Binding-site contacts:
Ligand atom O4' contacts residue ILE34 of chain 1.A at 3.8 Å.
Ligand atom C5 contacts residue TYR100 of chain 1.A at 3.8 Å (hydrophobic).
Ligand atom O1B contacts residue SER40 of chain 1.A at 3.5 Å (h-bond).
Ligand atom O1A contacts residue ASP219 of chain 1.A at 3.3 Å.
Ligand atom C5 contacts residue ILE50 of chain 1.A at 3.4 Å (hydrophobic).
Ligand atom C8 contacts residue TYR100 of chain 1.A at 3.2 Å (hydrophobic).
Ligand atom C6 contacts residue ILE50 of chain 1.A at 3.6 Å (hydrophobic).
Ligand atom N1 contacts residue ILE103 of chain 1.A at 3.0 Å (h-bond).
Ligand atom O2A contacts residue HIS205 of chain 1.A at 3.3 Å (h-bond).
Ligand atom PA contacts residue ASP219 of chain 1.A at 3.6 Å.
Ligand atom O2A contacts residue MG1 of chain 1.F at 2.3 Å.
Ligand atom C6 contacts residue ILE103 of chain 1.A at 3.7 Å (hydrophobic).
Ligand atom PB contacts residue ASP219 of chain 1.A at 3.8 Å.
Ligand atom C3' contacts residue ILE218 of chain 1.A at 3.6 Å (hydrophobic).
Ligand atom O3A contacts residue ASP219 of chain 1.A at 3.8 Å.
Ligand atom C4 contacts residue ILE50 of chain 1.A at 3.5 Å (hydrophobic).
Ligand atom N7 contacts residue ILE50 of chain 1.A at 3.5 Å.
Ligand atom O3A contacts residue MG1 of chain 1.F at 3.6 Å.
Ligand atom C2' contacts residue PHE107 of chain 1.A at 3.7 Å (hydrophobic).
Ligand atom C2 contacts residue ILE103 of chain 1.A at 3.6 Å (hydrophobic).
Ligand atom O3G contacts residue MG1 of chain 1.G at 1.9 Å.
Ligand atom O2A contacts residue ASP219 of chain 1.A at 2.9 Å (salt-bridge).
Ligand atom O1A contacts residue LYS52 of chain 1.A at 2.9 Å (salt-bridge).
Ligand atom O6 contacts residue ILE103 of chain 1.A at 3.0 Å (h-bond).
Ligand atom N3B contacts residue SER40 of chain 1.A at 3.2 Å (h-bond).
Ligand atom O2B contacts residue MG1 of chain 1.F at 2.0 Å.
Ligand atom O3G contacts residue LYS52 of chain 1.A at 3.0 Å (salt-bridge).
Ligand atom PG contacts residue MG1 of chain 1.G at 3.1 Å.
Ligand atom N2 contacts residue ILE103 of chain 1.A at 3.3 Å (h-bond).
Ligand atom N7 contacts residue TYR100 of chain 1.A at 2.5 Å (h-bond).
Ligand atom PA contacts residue MG1 of chain 1.F at 3.5 Å.
Ligand atom PB contacts residue MG1 of chain 1.F at 3.3 Å.
Ligand atom N1 contacts residue GLU102 of chain 1.A at 3.5 Å.
Ligand atom O3A contacts residue LYS52 of chain 1.A at 3.4 Å (salt-bridge).
Ligand atom O1G contacts residue TYR63 of chain 1.A at 2.9 Å (h-bond).
Ligand atom O6 contacts residue TYR100 of chain 1.A at 3.5 Å.
Ligand atom O3G contacts residue ASP219 of chain 1.A at 2.5 Å (salt-bridge).
Ligand atom O2B contacts residue ASP219 of chain 1.A at 2.6 Å (salt-bridge).
Ligand atom O2B contacts residue MG1 of chain 1.G at 3.3 Å.
Ligand atom O2G contacts residue MG1 of chain 1.G at 3.2 Å.

Sequence of chain 1.A:
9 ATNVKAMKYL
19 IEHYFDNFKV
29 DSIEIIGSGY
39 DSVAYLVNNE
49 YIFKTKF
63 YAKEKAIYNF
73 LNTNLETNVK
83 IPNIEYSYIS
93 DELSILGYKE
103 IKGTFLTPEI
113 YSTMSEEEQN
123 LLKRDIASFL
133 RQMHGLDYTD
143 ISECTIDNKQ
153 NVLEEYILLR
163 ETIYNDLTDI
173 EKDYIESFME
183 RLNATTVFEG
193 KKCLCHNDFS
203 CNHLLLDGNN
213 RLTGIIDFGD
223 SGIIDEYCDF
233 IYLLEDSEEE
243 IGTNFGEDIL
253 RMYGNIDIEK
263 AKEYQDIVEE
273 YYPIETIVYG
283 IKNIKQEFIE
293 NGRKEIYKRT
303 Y

A protein and the small-molecule ligand that binds it are described below.
Small molecule (SMILES): Nc1nc2c(ncn2[C@@H]2O[C@H](CO[P](=O)(O)O[P](=O)(O)NP(=O)(O)O)[C@@H](O)[C@H]2O)c(=O)[nH]1